Binding-site contacts:
Ligand atom C1 contacts residue ASN94 of chain 1.F at 1.4 Å.
Ligand atom C8 contacts residue ASN94 of chain 1.F at 4.0 Å.
Ligand atom O5 contacts residue ASN94 of chain 1.F at 2.4 Å (h-bond).
Ligand atom C3 contacts residue ASN94 of chain 1.F at 3.6 Å.
Ligand atom C4 contacts residue ASN94 of chain 1.F at 4.0 Å.
Ligand atom O5 contacts residue THR388 of chain 1.F at 4.1 Å.
Ligand atom C8 contacts residue ALA92 of chain 1.F at 3.9 Å (hydrophobic).
Ligand atom C2 contacts residue ASN94 of chain 1.F at 2.2 Å.
Ligand atom O7 contacts residue ASN94 of chain 1.F at 3.4 Å (h-bond).
Ligand atom C5 contacts residue ASN94 of chain 1.F at 3.6 Å.
Ligand atom C8 contacts residue PHE93 of chain 1.F at 4.4 Å (hydrophobic).
Ligand atom C7 contacts residue ASN94 of chain 1.F at 3.2 Å.
Ligand atom N2 contacts residue ASN94 of chain 1.F at 2.7 Å (h-bond).

A small-molecule ligand and the protein it binds are described below.
Small molecule (SMILES): CC(=O)N[C@@H]1[C@@H](O)[C@H](O)[C@@H](CO)O[C@H]1O

Sequence of chain 1.F:
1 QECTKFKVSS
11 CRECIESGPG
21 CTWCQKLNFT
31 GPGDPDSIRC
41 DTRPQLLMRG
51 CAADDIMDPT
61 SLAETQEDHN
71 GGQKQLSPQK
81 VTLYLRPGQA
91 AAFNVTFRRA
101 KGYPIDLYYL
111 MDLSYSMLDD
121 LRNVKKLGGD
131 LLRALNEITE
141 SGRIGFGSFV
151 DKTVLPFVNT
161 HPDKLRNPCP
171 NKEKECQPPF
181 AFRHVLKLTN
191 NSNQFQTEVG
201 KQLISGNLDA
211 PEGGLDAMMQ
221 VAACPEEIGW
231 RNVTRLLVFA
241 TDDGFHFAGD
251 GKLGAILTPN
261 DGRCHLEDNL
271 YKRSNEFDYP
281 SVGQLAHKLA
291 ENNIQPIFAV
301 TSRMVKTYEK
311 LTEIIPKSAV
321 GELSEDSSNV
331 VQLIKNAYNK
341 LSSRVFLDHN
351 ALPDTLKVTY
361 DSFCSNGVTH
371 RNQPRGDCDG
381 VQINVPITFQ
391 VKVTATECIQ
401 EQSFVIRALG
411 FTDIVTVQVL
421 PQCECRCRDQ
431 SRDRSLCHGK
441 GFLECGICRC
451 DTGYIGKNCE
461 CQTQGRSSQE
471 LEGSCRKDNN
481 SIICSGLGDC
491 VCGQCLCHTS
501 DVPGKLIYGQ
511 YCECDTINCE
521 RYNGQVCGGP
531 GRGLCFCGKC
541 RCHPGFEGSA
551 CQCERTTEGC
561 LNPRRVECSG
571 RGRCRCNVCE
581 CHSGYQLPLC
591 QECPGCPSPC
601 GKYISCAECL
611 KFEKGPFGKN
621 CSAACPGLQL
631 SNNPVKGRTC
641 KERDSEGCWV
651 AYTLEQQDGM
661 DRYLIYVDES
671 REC